Binding-site contacts:
Ligand atom C1 contacts residue ASN410 of chain 1.D at 1.4 Å.
Ligand atom C8 contacts residue ASN410 of chain 1.D at 3.5 Å.
Ligand atom O7 contacts residue ASN410 of chain 1.D at 4.3 Å.
Ligand atom O5 contacts residue ASN410 of chain 1.D at 2.4 Å (h-bond).
Ligand atom C5 contacts residue ASN410 of chain 1.D at 3.7 Å.
Ligand atom N2 contacts residue ASN410 of chain 1.D at 2.9 Å (h-bond).
Ligand atom C3 contacts residue ASN410 of chain 1.D at 3.8 Å.
Ligand atom C2 contacts residue ASN410 of chain 1.D at 2.5 Å.
Ligand atom C7 contacts residue ASN410 of chain 1.D at 3.4 Å.
Ligand atom C4 contacts residue ASN410 of chain 1.D at 4.2 Å.

The small molecule below binds the protein below.
Small molecule (SMILES): CC(=O)N[C@@H]1[C@@H](O)[C@H](O)[C@@H](CO)O[C@H]1O

Sequence of chain 1.D:
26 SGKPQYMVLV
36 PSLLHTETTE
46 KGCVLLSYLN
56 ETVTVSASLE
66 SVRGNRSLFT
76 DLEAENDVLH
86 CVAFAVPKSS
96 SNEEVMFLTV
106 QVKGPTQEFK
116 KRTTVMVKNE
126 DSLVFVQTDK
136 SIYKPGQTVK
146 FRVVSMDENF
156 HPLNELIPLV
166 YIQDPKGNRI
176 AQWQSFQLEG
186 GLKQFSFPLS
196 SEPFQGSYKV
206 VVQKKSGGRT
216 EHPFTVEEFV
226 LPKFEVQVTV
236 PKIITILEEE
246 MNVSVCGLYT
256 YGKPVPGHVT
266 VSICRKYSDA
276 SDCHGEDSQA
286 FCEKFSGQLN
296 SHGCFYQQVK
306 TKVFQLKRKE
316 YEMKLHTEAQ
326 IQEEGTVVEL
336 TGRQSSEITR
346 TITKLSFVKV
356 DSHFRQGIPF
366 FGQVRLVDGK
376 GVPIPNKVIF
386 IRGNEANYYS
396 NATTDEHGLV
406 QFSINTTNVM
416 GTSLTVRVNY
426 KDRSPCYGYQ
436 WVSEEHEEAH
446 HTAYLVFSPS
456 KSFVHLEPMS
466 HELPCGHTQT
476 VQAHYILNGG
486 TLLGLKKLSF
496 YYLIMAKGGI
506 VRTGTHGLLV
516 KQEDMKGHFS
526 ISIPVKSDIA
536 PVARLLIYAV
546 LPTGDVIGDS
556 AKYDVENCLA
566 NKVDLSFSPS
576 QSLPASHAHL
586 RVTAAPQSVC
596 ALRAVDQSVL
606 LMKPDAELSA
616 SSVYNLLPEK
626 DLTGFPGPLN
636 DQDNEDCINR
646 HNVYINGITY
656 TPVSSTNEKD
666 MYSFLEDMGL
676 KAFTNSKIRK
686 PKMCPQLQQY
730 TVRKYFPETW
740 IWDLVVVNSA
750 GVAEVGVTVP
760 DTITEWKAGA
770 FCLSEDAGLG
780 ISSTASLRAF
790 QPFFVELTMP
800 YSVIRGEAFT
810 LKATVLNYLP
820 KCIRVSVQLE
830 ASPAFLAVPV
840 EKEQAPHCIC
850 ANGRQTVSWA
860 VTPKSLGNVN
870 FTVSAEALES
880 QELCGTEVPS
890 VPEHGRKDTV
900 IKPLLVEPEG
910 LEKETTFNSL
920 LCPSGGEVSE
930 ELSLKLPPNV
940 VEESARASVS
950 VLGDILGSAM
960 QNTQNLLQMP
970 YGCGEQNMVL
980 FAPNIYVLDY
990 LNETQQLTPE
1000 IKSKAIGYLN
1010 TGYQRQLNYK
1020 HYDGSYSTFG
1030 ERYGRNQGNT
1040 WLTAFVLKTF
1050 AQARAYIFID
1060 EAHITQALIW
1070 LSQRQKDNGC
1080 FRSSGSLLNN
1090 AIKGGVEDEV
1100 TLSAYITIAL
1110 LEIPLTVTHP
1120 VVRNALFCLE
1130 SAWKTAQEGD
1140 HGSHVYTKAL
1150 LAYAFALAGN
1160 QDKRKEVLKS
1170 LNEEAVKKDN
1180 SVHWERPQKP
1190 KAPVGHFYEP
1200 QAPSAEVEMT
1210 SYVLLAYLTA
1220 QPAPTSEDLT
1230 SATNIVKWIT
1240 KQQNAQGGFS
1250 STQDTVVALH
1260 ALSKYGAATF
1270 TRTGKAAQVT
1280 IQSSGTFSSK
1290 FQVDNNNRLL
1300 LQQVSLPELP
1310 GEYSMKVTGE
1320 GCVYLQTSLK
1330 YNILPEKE